Sequence of chain 1.A:
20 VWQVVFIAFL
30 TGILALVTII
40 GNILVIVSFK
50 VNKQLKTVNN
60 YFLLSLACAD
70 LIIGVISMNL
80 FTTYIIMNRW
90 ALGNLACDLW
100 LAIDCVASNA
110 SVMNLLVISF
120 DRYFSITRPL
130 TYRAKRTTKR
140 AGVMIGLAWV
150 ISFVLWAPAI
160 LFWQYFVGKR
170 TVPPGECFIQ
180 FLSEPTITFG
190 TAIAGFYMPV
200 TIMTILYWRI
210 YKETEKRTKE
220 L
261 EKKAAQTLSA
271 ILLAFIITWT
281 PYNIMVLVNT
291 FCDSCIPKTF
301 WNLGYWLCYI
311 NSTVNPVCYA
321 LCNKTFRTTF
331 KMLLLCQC

Binding-site contacts:
Ligand atom C13 contacts residue CYS104 of chain 1.A at 3.7 Å (hydrophobic).
Ligand atom O21 contacts residue ASP103 of chain 1.A at 3.0 Å (salt-bridge).
Ligand atom C17 contacts residue TYR282 of chain 1.A at 3.3 Å (hydrophobic).
Ligand atom C02 contacts residue VAL286 of chain 1.A at 3.8 Å (hydrophobic).
Ligand atom C03 contacts residue ALA191 of chain 1.A at 3.8 Å (hydrophobic).
Ligand atom C18 contacts residue TYR305 of chain 1.A at 3.2 Å (hydrophobic).
Ligand atom C11 contacts residue ASN108 of chain 1.A at 3.6 Å.
Ligand atom N24 contacts residue TYR282 of chain 1.A at 3.2 Å.
Ligand atom C22 contacts residue CYS308 of chain 1.A at 3.8 Å (hydrophobic).
Ligand atom N16 contacts residue CYS104 of chain 1.A at 3.8 Å.
Ligand atom C23 contacts residue SER107 of chain 1.A at 3.4 Å.
Ligand atom O21 contacts residue TYR309 of chain 1.A at 3.2 Å.
Ligand atom C18 contacts residue ASP103 of chain 1.A at 3.2 Å.
Ligand atom C03 contacts residue THR190 of chain 1.A at 3.5 Å.
Ligand atom C02 contacts residue TRP155 of chain 1.A at 3.7 Å (hydrophobic).
Ligand atom C12 contacts residue SER107 of chain 1.A at 3.6 Å.
Ligand atom CL01 contacts residue VAL286 of chain 1.A at 3.7 Å.
Ligand atom C20 contacts residue TYR282 of chain 1.A at 3.5 Å (hydrophobic).
Ligand atom C13 contacts residue SER107 of chain 1.A at 3.5 Å.
Ligand atom C03 contacts residue THR187 of chain 1.A at 3.7 Å.
Ligand atom N08 contacts residue ASN283 of chain 1.A at 3.1 Å (h-bond).
Ligand atom C12 contacts residue ASN108 of chain 1.A at 3.3 Å.
Ligand atom C22 contacts residue ASP103 of chain 1.A at 3.5 Å.
Ligand atom C06 contacts residue TYR282 of chain 1.A at 3.7 Å (hydrophobic).
Ligand atom O21 contacts residue TYR305 of chain 1.A at 3.3 Å.
Ligand atom C12 contacts residue CYS104 of chain 1.A at 3.7 Å (hydrophobic).
Ligand atom C20 contacts residue CYS308 of chain 1.A at 3.6 Å (hydrophobic).
Ligand atom CL01 contacts residue LEU181 of chain 1.A at 3.8 Å.
Ligand atom C15 contacts residue TYR282 of chain 1.A at 3.8 Å (hydrophobic).
Ligand atom C23 contacts residue ASP103 of chain 1.A at 3.6 Å.
Ligand atom C22 contacts residue SER107 of chain 1.A at 3.3 Å.
Ligand atom C06 contacts residue TRP155 of chain 1.A at 3.5 Å (hydrophobic).
Ligand atom C11 contacts residue GLY194 of chain 1.A at 3.8 Å.
Ligand atom N19 contacts residue ASP103 of chain 1.A at 3.5 Å (salt-bridge).
Ligand atom C02 contacts residue THR190 of chain 1.A at 3.8 Å.
Ligand atom C04 contacts residue ALA191 of chain 1.A at 3.5 Å (hydrophobic).
Ligand atom C05 contacts residue TRP155 of chain 1.A at 3.5 Å (hydrophobic).
Ligand atom N19 contacts residue TYR305 of chain 1.A at 3.9 Å.
Ligand atom C15 contacts residue CYS104 of chain 1.A at 3.9 Å (hydrophobic).
Ligand atom CL01 contacts residue THR187 of chain 1.A at 3.1 Å.

The small molecule below binds the protein below.
Small molecule (SMILES): C[N+]1([O-])CCN(C2=Nc3cc(Cl)ccc3Nc3ccccc32)CC1